Binding-site contacts:
Ligand atom O3' contacts residue GLN173 of chain 1.A at 3.6 Å.
Ligand atom C4' contacts residue AHR1 of chain 1.C at 3.7 Å.
Ligand atom O3' contacts residue ARG209 of chain 1.A at 2.9 Å (salt-bridge).
Ligand atom O2' contacts residue SER171 of chain 1.A at 3.6 Å.
Ligand atom C1' contacts residue MET212 of chain 1.A at 3.6 Å (hydrophobic).
Ligand atom C1' contacts residue TYR323 of chain 1.A at 4.2 Å (hydrophobic).
Ligand atom N4' contacts residue GLU156 of chain 1.A at 2.8 Å (salt-bridge).
Ligand atom C1' contacts residue GLU156 of chain 1.A at 3.4 Å.
Ligand atom O5' contacts residue TRP155 of chain 1.A at 4.2 Å.
Ligand atom C2' contacts residue GLN181 of chain 1.A at 3.5 Å.
Ligand atom O5' contacts residue TYR323 of chain 1.A at 4.2 Å.
Ligand atom O2' contacts residue GLU156 of chain 1.A at 2.6 Å (salt-bridge).
Ligand atom C3' contacts residue GLN181 of chain 1.A at 3.5 Å.
Ligand atom N4' contacts residue TYR323 of chain 1.A at 3.3 Å (h-bond).
Ligand atom O3' contacts residue PRO147 of chain 1.A at 3.6 Å.
Ligand atom N4' contacts residue MET212 of chain 1.A at 4.1 Å.
Ligand atom O3' contacts residue GLN181 of chain 1.A at 2.8 Å (h-bond).
Ligand atom C3' contacts residue TRP155 of chain 1.A at 3.8 Å (hydrophobic).
Ligand atom C3' contacts residue ARG209 of chain 1.A at 4.2 Å.
Ligand atom O2' contacts residue GLY211 of chain 1.A at 3.4 Å.
Ligand atom O2' contacts residue GLN181 of chain 1.A at 2.9 Å (h-bond).
Ligand atom C5' contacts residue GLN87 of chain 1.A at 4.2 Å.
Ligand atom C1' contacts residue GLU228 of chain 1.A at 3.2 Å.
Ligand atom C5' contacts residue PRO147 of chain 1.A at 4.3 Å (hydrophobic).
Ligand atom C5' contacts residue TRP155 of chain 1.A at 3.7 Å (hydrophobic).
Ligand atom C5' contacts residue GLU156 of chain 1.A at 3.4 Å.
Ligand atom C1' contacts residue ACT1 of chain 1.N at 3.7 Å.
Ligand atom C5' contacts residue AHR1 of chain 1.C at 2.4 Å.
Ligand atom C2' contacts residue GLU156 of chain 1.A at 3.6 Å.
Ligand atom O2' contacts residue GLU228 of chain 1.A at 4.3 Å.
Ligand atom N4' contacts residue ACT1 of chain 1.N at 4.2 Å.
Ligand atom O5' contacts residue AHR1 of chain 1.C at 1.4 Å.
Ligand atom C3' contacts residue GLU156 of chain 1.A at 3.5 Å.
Ligand atom C4' contacts residue PRO147 of chain 1.A at 4.0 Å (hydrophobic).
Ligand atom O5' contacts residue PRO147 of chain 1.A at 4.3 Å.
Ligand atom O2' contacts residue MET212 of chain 1.A at 3.5 Å.
Ligand atom C2' contacts residue MET212 of chain 1.A at 4.2 Å (hydrophobic).
Ligand atom C4' contacts residue GLU156 of chain 1.A at 3.4 Å.
Ligand atom C2' contacts residue GLU228 of chain 1.A at 4.1 Å.
Ligand atom O3' contacts residue TRP155 of chain 1.A at 3.1 Å (h-bond).

The small molecule below binds the protein below.
Small molecule (SMILES): OC[C@@H]1NC[C@H](O)[C@H]1O

Sequence of chain 1.A:
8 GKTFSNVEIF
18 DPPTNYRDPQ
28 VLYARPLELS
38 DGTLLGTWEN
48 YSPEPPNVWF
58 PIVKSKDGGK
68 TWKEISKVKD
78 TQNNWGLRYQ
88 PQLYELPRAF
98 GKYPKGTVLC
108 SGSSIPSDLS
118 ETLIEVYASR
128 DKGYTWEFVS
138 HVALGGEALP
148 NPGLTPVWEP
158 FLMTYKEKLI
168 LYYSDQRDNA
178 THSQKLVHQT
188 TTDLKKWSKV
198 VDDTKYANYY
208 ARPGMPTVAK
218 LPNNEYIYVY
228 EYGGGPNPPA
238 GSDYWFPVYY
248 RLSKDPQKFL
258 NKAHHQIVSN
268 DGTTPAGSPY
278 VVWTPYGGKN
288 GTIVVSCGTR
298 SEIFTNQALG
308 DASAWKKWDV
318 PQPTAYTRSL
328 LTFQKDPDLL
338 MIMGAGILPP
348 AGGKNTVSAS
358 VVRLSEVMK